Sequence of chain 1.A:
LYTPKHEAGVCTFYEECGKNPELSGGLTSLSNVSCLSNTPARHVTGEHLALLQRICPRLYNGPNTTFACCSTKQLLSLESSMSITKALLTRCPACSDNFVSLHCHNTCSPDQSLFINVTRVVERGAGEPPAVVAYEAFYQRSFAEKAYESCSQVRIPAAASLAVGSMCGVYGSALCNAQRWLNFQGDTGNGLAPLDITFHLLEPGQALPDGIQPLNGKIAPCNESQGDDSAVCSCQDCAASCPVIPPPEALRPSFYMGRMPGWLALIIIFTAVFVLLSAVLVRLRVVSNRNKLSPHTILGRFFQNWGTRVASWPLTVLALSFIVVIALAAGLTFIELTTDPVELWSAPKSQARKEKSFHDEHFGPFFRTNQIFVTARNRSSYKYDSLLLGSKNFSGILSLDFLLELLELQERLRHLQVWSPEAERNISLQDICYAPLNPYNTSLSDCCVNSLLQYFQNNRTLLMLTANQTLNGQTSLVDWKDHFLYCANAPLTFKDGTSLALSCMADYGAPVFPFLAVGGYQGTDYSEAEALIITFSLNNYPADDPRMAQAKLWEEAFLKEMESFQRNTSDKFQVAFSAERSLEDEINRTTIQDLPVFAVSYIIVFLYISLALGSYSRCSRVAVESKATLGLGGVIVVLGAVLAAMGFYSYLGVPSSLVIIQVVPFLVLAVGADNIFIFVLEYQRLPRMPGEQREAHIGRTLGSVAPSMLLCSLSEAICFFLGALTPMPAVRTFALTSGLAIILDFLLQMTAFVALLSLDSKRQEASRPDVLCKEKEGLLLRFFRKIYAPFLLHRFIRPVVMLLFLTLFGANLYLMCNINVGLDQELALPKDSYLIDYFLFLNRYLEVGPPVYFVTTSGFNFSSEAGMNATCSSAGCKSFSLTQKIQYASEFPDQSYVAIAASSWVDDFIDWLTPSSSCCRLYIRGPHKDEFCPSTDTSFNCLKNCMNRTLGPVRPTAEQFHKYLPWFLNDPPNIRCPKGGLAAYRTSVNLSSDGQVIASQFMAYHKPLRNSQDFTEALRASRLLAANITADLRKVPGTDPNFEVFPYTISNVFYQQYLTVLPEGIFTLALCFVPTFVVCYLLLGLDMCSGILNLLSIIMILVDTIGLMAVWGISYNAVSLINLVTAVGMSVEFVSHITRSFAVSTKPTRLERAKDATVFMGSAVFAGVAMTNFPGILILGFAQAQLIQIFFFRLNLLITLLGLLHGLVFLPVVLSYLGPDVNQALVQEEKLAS

A protein and the small-molecule ligand that binds it are described below.
Small molecule (SMILES): CC(=O)N[C@@H]1[C@@H](O)[C@H](O)[C@@H](CO)O[C@H]1O

Binding-site contacts:
Ligand atom C4 contacts residue ASN224 of chain 1.A at 4.2 Å.
Ligand atom O7 contacts residue ASN224 of chain 1.A at 3.2 Å (h-bond).
Ligand atom C7 contacts residue ASN224 of chain 1.A at 3.2 Å.
Ligand atom O5 contacts residue ALA241 of chain 1.A at 4.2 Å.
Ligand atom C3 contacts residue ASN224 of chain 1.A at 3.8 Å.
Ligand atom N2 contacts residue ASN224 of chain 1.A at 2.8 Å (h-bond).
Ligand atom C1 contacts residue ASN224 of chain 1.A at 1.4 Å.
Ligand atom N2 contacts residue GLU225 of chain 1.A at 4.3 Å.
Ligand atom C8 contacts residue ASN224 of chain 1.A at 4.1 Å.
Ligand atom O5 contacts residue ASN224 of chain 1.A at 2.4 Å (h-bond).
Ligand atom C2 contacts residue ASN224 of chain 1.A at 2.4 Å.
Ligand atom C8 contacts residue GLU225 of chain 1.A at 3.4 Å.
Ligand atom C5 contacts residue ASN224 of chain 1.A at 3.7 Å.
Ligand atom C7 contacts residue GLU225 of chain 1.A at 4.4 Å.